Sequence of chain 1.A:
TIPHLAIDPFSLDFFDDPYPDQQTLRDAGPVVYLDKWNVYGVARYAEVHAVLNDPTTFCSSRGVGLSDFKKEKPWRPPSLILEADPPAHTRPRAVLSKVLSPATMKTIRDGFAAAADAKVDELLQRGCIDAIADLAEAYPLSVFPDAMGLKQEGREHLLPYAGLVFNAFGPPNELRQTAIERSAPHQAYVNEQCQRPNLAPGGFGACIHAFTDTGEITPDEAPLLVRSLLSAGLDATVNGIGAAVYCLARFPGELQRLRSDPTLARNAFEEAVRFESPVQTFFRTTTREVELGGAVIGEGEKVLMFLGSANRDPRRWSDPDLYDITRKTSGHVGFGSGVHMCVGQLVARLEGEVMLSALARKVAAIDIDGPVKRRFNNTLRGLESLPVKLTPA

Binding-site contacts:
Ligand atom O2 contacts residue SER228 of chain 1.A at 2.6 Å (h-bond).
Ligand atom C3 contacts residue ARG76 of chain 1.A at 4.0 Å.
Ligand atom O1 contacts residue SER79 of chain 1.A at 3.9 Å.
Ligand atom C6 contacts residue ALA232 of chain 1.A at 3.6 Å (hydrophobic).
Ligand atom C7 contacts residue ALA232 of chain 1.A at 4.1 Å (hydrophobic).
Ligand atom C5 contacts residue ALA232 of chain 1.A at 3.5 Å (hydrophobic).
Ligand atom O2 contacts residue SER79 of chain 1.A at 2.7 Å (h-bond).
Ligand atom C4 contacts residue LEU82 of chain 1.A at 4.0 Å (hydrophobic).
Ligand atom C1 contacts residue SER228 of chain 1.A at 3.4 Å.
Ligand atom O2 contacts residue ILE81 of chain 1.A at 3.9 Å.
Ligand atom O3 contacts residue PHE166 of chain 1.A at 3.2 Å.
Ligand atom C4 contacts residue PHE169 of chain 1.A at 3.9 Å (hydrophobic).
Ligand atom C2 contacts residue LEU82 of chain 1.A at 3.6 Å (hydrophobic).
Ligand atom C8 contacts residue PHE282 of chain 1.A at 3.7 Å (hydrophobic).
Ligand atom C8 contacts residue PHE166 of chain 1.A at 4.2 Å (hydrophobic).
Ligand atom C8 contacts residue HEM1 of chain 1.C at 3.2 Å.
Ligand atom C1 contacts residue ARG76 of chain 1.A at 3.9 Å.
Ligand atom C3 contacts residue PHE169 of chain 1.A at 4.1 Å (hydrophobic).
Ligand atom O1 contacts residue ARG76 of chain 1.A at 2.9 Å (salt-bridge).
Ligand atom C1 contacts residue SER79 of chain 1.A at 3.6 Å.
Ligand atom C3 contacts residue LEU82 of chain 1.A at 3.8 Å (hydrophobic).
Ligand atom C1 contacts residue LEU82 of chain 1.A at 4.1 Å (hydrophobic).
Ligand atom C7 contacts residue LEU82 of chain 1.A at 3.7 Å (hydrophobic).
Ligand atom O1 contacts residue SER228 of chain 1.A at 3.6 Å.
Ligand atom C5 contacts residue LEU82 of chain 1.A at 4.0 Å (hydrophobic).
Ligand atom C3 contacts residue ALA232 of chain 1.A at 4.2 Å (hydrophobic).
Ligand atom C5 contacts residue PHE166 of chain 1.A at 4.0 Å (hydrophobic).
Ligand atom C1 contacts residue SER231 of chain 1.A at 4.2 Å.
Ligand atom C4 contacts residue VAL165 of chain 1.A at 4.2 Å (hydrophobic).
Ligand atom C3 contacts residue SER231 of chain 1.A at 3.8 Å.
Ligand atom C7 contacts residue HEM1 of chain 1.C at 3.6 Å.
Ligand atom C4 contacts residue PHE166 of chain 1.A at 3.9 Å (hydrophobic).
Ligand atom O3 contacts residue ALA232 of chain 1.A at 3.9 Å.
Ligand atom O3 contacts residue PHE282 of chain 1.A at 3.6 Å.
Ligand atom C3 contacts residue VAL165 of chain 1.A at 4.1 Å (hydrophobic).
Ligand atom O2 contacts residue LEU82 of chain 1.A at 3.6 Å.
Ligand atom C6 contacts residue LEU82 of chain 1.A at 3.9 Å (hydrophobic).
Ligand atom C4 contacts residue ALA232 of chain 1.A at 3.9 Å (hydrophobic).
Ligand atom O1 contacts residue SER231 of chain 1.A at 3.5 Å (h-bond).
Ligand atom C6 contacts residue HEM1 of chain 1.C at 3.5 Å.

This protein binds this small molecule.
Small molecule (SMILES): COc1ccc(C(=O)O)cc1